A small-molecule ligand and the protein it binds are described below.
Small molecule (SMILES): N[C@H](CS)C(=O)O

Binding-site contacts:
Ligand atom OXT contacts residue LEU75 of chain 1.A at 4.1 Å.
Ligand atom CB contacts residue TYR157 of chain 1.A at 3.1 Å (hydrophobic).
Ligand atom OXT contacts residue ARG60 of chain 1.A at 1.8 Å (salt-bridge).
Ligand atom SG contacts residue VAL142 of chain 1.A at 4.3 Å.
Ligand atom CB contacts residue ARG60 of chain 1.A at 3.5 Å.
Ligand atom SG contacts residue HIS88 of chain 1.A at 4.1 Å.
Ligand atom N contacts residue HIS155 of chain 1.A at 4.2 Å.
Ligand atom SG contacts residue TYR157 of chain 1.A at 3.4 Å (h-bond).
Ligand atom SG contacts residue FE1 of chain 1.B at 2.2 Å.
Ligand atom CB contacts residue HIS86 of chain 1.A at 3.2 Å.
Ligand atom N contacts residue LEU75 of chain 1.A at 4.3 Å.
Ligand atom CA contacts residue TYR157 of chain 1.A at 3.1 Å (hydrophobic).
Ligand atom C contacts residue LEU75 of chain 1.A at 3.7 Å (hydrophobic).
Ligand atom O contacts residue TYR58 of chain 1.A at 3.6 Å (h-bond).
Ligand atom CB contacts residue HIS88 of chain 1.A at 3.9 Å.
Ligand atom CB contacts residue FE1 of chain 1.B at 2.7 Å.
Ligand atom CA contacts residue FE1 of chain 1.B at 4.2 Å.
Ligand atom CA contacts residue ARG60 of chain 1.A at 2.6 Å.
Ligand atom O contacts residue LEU75 of chain 1.A at 3.9 Å.
Ligand atom SG contacts residue HIS140 of chain 1.A at 3.6 Å (h-bond).
Ligand atom C contacts residue TYR58 of chain 1.A at 3.5 Å (hydrophobic).
Ligand atom N contacts residue MET73 of chain 1.A at 4.5 Å.
Ligand atom N contacts residue TYR157 of chain 1.A at 2.7 Å (h-bond).
Ligand atom O contacts residue ARG60 of chain 1.A at 0.8 Å.
Ligand atom OXT contacts residue TYR58 of chain 1.A at 2.6 Å (h-bond).
Ligand atom OXT contacts residue SER83 of chain 1.A at 4.4 Å.
Ligand atom C contacts residue ARG60 of chain 1.A at 1.3 Å.
Ligand atom SG contacts residue HIS155 of chain 1.A at 3.7 Å.
Ligand atom N contacts residue ARG60 of chain 1.A at 2.1 Å (salt-bridge).
Ligand atom CA contacts residue LEU75 of chain 1.A at 3.7 Å (hydrophobic).
Ligand atom OXT contacts residue HIS86 of chain 1.A at 4.2 Å.
Ligand atom SG contacts residue HIS86 of chain 1.A at 3.4 Å (h-bond).
Ligand atom CA contacts residue HIS155 of chain 1.A at 4.1 Å.

Sequence of chain 1.A:
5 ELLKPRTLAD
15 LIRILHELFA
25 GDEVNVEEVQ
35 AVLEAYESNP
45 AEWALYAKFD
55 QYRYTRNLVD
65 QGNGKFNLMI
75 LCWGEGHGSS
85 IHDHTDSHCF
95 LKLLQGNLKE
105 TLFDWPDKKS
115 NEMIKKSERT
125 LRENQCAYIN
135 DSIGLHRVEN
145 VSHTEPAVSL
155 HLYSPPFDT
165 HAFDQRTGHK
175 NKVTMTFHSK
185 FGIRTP